Sequence of chain 1.A:
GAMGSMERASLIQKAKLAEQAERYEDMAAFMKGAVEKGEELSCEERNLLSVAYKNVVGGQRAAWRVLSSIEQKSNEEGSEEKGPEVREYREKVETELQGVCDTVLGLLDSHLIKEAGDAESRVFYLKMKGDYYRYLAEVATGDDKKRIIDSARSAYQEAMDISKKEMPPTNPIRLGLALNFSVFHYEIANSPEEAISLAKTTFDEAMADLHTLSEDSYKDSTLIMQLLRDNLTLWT

Sequence of chain 1.B:
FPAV

This protein binds this small molecule.
Small molecule (SMILES): C[C@@H]1CC(Nc2ccc(Cl)cc2)(C(=O)N2CCC3(CCN(C(=O)CCl)CC3)CC2)C[C@H](C)O1

Binding-site contacts:
Ligand atom C19 contacts residue ILE173 of chain 1.A at 4.2 Å (hydrophobic).
Ligand atom C25 contacts residue LEU227 of chain 1.A at 3.7 Å (hydrophobic).
Ligand atom N3 contacts residue CYS43 of chain 1.A at 3.8 Å.
Ligand atom O1 contacts residue ILE224 of chain 1.A at 3.5 Å.
Ligand atom CL2 contacts residue PRO172 of chain 1.A at 4.2 Å.
Ligand atom CL2 contacts residue LEU177 of chain 1.A at 4.2 Å.
Ligand atom O3 contacts residue LEU223 of chain 1.A at 3.7 Å.
Ligand atom CL2 contacts residue LYS127 of chain 1.A at 3.4 Å.
Ligand atom C25 contacts residue LEU223 of chain 1.A at 3.8 Å (hydrophobic).
Ligand atom CL2 contacts residue PHE124 of chain 1.A at 4.1 Å.
Ligand atom C7 contacts residue PHE124 of chain 1.A at 3.8 Å (hydrophobic).
Ligand atom CL2 contacts residue GLY176 of chain 1.A at 4.1 Å.
Ligand atom C9 contacts residue PRO172 of chain 1.A at 3.5 Å (hydrophobic).
Ligand atom C19 contacts residue PHE124 of chain 1.A at 3.5 Å (hydrophobic).
Ligand atom C9 contacts residue GLY176 of chain 1.A at 4.2 Å.
Ligand atom O2 contacts residue ILE173 of chain 1.A at 3.3 Å.
Ligand atom C7 contacts residue VAL5 of chain 1.B at 3.8 Å (hydrophobic).
Ligand atom C25 contacts residue VAL5 of chain 1.B at 4.0 Å (hydrophobic).
Ligand atom C25 contacts residue ILE224 of chain 1.A at 4.2 Å (hydrophobic).
Ligand atom C17 contacts residue CYS43 of chain 1.A at 2.5 Å (hydrophobic).
Ligand atom C10 contacts residue VAL5 of chain 1.B at 3.9 Å (hydrophobic).
Ligand atom C24 contacts residue LEU223 of chain 1.A at 3.7 Å (hydrophobic).
Ligand atom O2 contacts residue CYS43 of chain 1.A at 2.7 Å (h-bond).
Ligand atom C6 contacts residue VAL5 of chain 1.B at 3.4 Å (hydrophobic).
Ligand atom C5 contacts residue VAL5 of chain 1.B at 3.9 Å (hydrophobic).
Ligand atom CL2 contacts residue ILE173 of chain 1.A at 3.7 Å.
Ligand atom C8 contacts residue VAL5 of chain 1.B at 3.9 Å (hydrophobic).
Ligand atom C9 contacts residue VAL5 of chain 1.B at 3.8 Å (hydrophobic).
Ligand atom C7 contacts residue LYS127 of chain 1.A at 4.2 Å.
Ligand atom C8 contacts residue LYS127 of chain 1.A at 4.2 Å.
Ligand atom C10 contacts residue ILE224 of chain 1.A at 4.0 Å (hydrophobic).
Ligand atom C21 contacts residue PRO172 of chain 1.A at 3.8 Å (hydrophobic).
Ligand atom C13 contacts residue ASN47 of chain 1.A at 3.5 Å.
Ligand atom O2 contacts residue ARG46 of chain 1.A at 4.2 Å.
Ligand atom C12 contacts residue ASN47 of chain 1.A at 3.9 Å.
Ligand atom C18 contacts residue CYS43 of chain 1.A at 1.7 Å (hydrophobic).
Ligand atom C16 contacts residue ASN47 of chain 1.A at 4.0 Å.
Ligand atom C23 contacts residue VAL5 of chain 1.B at 3.8 Å (hydrophobic).
Ligand atom C18 contacts residue GLU44 of chain 1.A at 4.2 Å.
Ligand atom C20 contacts residue ILE173 of chain 1.A at 3.9 Å (hydrophobic).